This small molecule binds to this protein.
Small molecule (SMILES): O=C(CO)[C@@H](O)[C@H](O)[C@H](O)COP(=O)(O)O

Sequence of chain 1.E:
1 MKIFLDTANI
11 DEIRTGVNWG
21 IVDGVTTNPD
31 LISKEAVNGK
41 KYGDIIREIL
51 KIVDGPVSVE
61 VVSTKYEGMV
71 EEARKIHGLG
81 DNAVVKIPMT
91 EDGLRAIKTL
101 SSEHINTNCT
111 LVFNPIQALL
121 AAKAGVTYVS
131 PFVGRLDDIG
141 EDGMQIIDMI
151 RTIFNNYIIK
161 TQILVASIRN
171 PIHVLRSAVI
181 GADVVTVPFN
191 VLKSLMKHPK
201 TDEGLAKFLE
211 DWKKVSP

Sequence of chain 1.D:
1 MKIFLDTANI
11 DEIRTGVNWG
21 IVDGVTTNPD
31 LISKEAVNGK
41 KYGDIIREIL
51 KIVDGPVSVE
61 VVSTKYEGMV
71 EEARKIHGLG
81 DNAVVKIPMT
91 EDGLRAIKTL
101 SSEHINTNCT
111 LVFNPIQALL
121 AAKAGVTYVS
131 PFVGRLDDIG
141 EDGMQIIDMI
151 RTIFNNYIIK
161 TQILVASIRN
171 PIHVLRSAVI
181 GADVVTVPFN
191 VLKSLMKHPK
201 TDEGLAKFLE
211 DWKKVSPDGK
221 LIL

Binding-site contacts:
Ligand atom C4 contacts residue LYS86 of chain 1.D at 3.3 Å.
Ligand atom O1 contacts residue ASN108 of chain 1.D at 3.5 Å (h-bond).
Ligand atom O4 contacts residue LYS86 of chain 1.D at 3.4 Å (salt-bridge).
Ligand atom C4 contacts residue PHE132 of chain 1.D at 3.7 Å (hydrophobic).
Ligand atom O5 contacts residue SER167 of chain 1.D at 3.1 Å (h-bond).
Ligand atom O5 contacts residue ASP6 of chain 1.D at 2.4 Å (salt-bridge).
Ligand atom C3 contacts residue THR26 of chain 1.D at 3.8 Å.
Ligand atom C3 contacts residue LYS86 of chain 1.D at 2.4 Å.
Ligand atom O1 contacts residue LYS86 of chain 1.D at 3.1 Å (salt-bridge).
Ligand atom O6 contacts residue SER167 of chain 1.D at 3.4 Å.
Ligand atom C1 contacts residue SER130 of chain 1.D at 3.4 Å.
Ligand atom O3 contacts residue THR26 of chain 1.D at 3.6 Å.
Ligand atom C6 contacts residue SER167 of chain 1.D at 3.9 Å.
Ligand atom C1 contacts residue LYS86 of chain 1.D at 2.4 Å.
Ligand atom P contacts residue SER167 of chain 1.D at 3.7 Å.
Ligand atom O4 contacts residue PHE132 of chain 1.D at 3.7 Å.
Ligand atom C1 contacts residue ASN108 of chain 1.D at 4.0 Å.
Ligand atom O3P contacts residue ARG135 of chain 1.D at 2.8 Å (salt-bridge).
Ligand atom O2P contacts residue ARG135 of chain 1.D at 2.9 Å (salt-bridge).
Ligand atom C5 contacts residue ASN28 of chain 1.D at 3.9 Å.
Ligand atom O1 contacts residue LEU164 of chain 1.D at 3.9 Å.
Ligand atom C2 contacts residue LYS86 of chain 1.D at 1.2 Å.
Ligand atom P contacts residue ARG135 of chain 1.D at 3.8 Å.
Ligand atom O5 contacts residue ALA166 of chain 1.D at 3.5 Å.
Ligand atom C4 contacts residue ASN28 of chain 1.D at 3.9 Å.
Ligand atom O3 contacts residue LYS86 of chain 1.D at 2.6 Å (salt-bridge).
Ligand atom O1 contacts residue THR26 of chain 1.D at 3.8 Å.
Ligand atom O3 contacts residue THR27 of chain 1.D at 3.5 Å (h-bond).
Ligand atom O1 contacts residue ALA166 of chain 1.D at 3.9 Å.
Ligand atom O3 contacts residue LEU31 of chain 1.D at 3.9 Å.
Ligand atom C3 contacts residue ASP6 of chain 1.D at 3.5 Å.
Ligand atom O4 contacts residue ASN28 of chain 1.D at 2.9 Å (h-bond).
Ligand atom C5 contacts residue ASP6 of chain 1.D at 3.3 Å.
Ligand atom O1P contacts residue SER167 of chain 1.D at 3.9 Å.
Ligand atom O1 contacts residue SER130 of chain 1.D at 2.9 Å (h-bond).
Ligand atom O3 contacts residue ASN28 of chain 1.D at 3.4 Å (h-bond).
Ligand atom O3P contacts residue SER167 of chain 1.D at 2.7 Å (h-bond).
Ligand atom C6 contacts residue PHE132 of chain 1.D at 3.6 Å (hydrophobic).
Ligand atom C1 contacts residue THR110 of chain 1.D at 3.6 Å.
Ligand atom O3 contacts residue ASP6 of chain 1.D at 2.8 Å (salt-bridge).